Binding-site contacts:
Ligand atom O2 contacts residue HIS173 of chain 2.B at 2.6 Å (h-bond).
Ligand atom C1 contacts residue URR1 of chain 2.E at 0.2 Å.
Ligand atom N3 contacts residue URR1 of chain 2.E at 0.3 Å (h-bond).
Ligand atom C19 contacts residue URR1 of chain 2.E at 0.3 Å.
Ligand atom C7 contacts residue URR1 of chain 2.E at 0.3 Å.
Ligand atom O2 contacts residue URR1 of chain 2.E at 0.1 Å (h-bond).
Ligand atom O3 contacts residue URR1 of chain 2.E at 1.3 Å.
Ligand atom C8 contacts residue CYS155 of chain 2.B at 2.7 Å (hydrophobic).
Ligand atom C15 contacts residue URR1 of chain 2.E at 0.4 Å.
Ligand atom C13 contacts residue URR1 of chain 2.E at 0.2 Å.
Ligand atom C17 contacts residue URR1 of chain 2.E at 0.3 Å.
Ligand atom C18 contacts residue URR1 of chain 2.E at 0.1 Å.
Ligand atom O1 contacts residue URR1 of chain 2.E at 0.2 Å (h-bond).
Ligand atom C22 contacts residue URR1 of chain 2.E at 0.4 Å.
Ligand atom C21 contacts residue URR1 of chain 2.E at 0.4 Å.
Ligand atom C23 contacts residue URR1 of chain 2.E at 0.3 Å.
Ligand atom C6 contacts residue URR1 of chain 2.E at 0.1 Å.
Ligand atom C5 contacts residue URR1 of chain 2.E at 0.3 Å.
Ligand atom C3 contacts residue URR1 of chain 2.E at 0.2 Å.
Ligand atom O3 contacts residue CYS155 of chain 2.B at 2.6 Å (h-bond).
Ligand atom C10 contacts residue URR1 of chain 2.E at 0.1 Å.
Ligand atom C4 contacts residue URR1 of chain 2.E at 0.2 Å.
Ligand atom O6 contacts residue URR1 of chain 2.E at 0.3 Å (h-bond).
Ligand atom N1 contacts residue GLN199 of chain 2.B at 2.8 Å (h-bond).
Ligand atom C20 contacts residue URR1 of chain 2.E at 0.3 Å.
Ligand atom C24 contacts residue URR1 of chain 2.E at 0.3 Å.
Ligand atom N1 contacts residue URR1 of chain 2.E at 0.2 Å (h-bond).
Ligand atom C14 contacts residue CYS155 of chain 2.B at 1.8 Å (hydrophobic).
Ligand atom N3 contacts residue GLU176 of chain 2.B at 3.0 Å (salt-bridge).
Ligand atom O5 contacts residue URR1 of chain 2.E at 0.4 Å (h-bond).
Ligand atom C9 contacts residue URR1 of chain 2.E at 0.1 Å.
Ligand atom O4 contacts residue URR1 of chain 2.E at 0.8 Å (h-bond).
Ligand atom C16 contacts residue URR1 of chain 2.E at 0.2 Å.
Ligand atom C14 contacts residue URR1 of chain 2.E at 0.1 Å.
Ligand atom C11 contacts residue URR1 of chain 2.E at 0.1 Å.
Ligand atom C2 contacts residue URR1 of chain 2.E at 0.2 Å.
Ligand atom C8 contacts residue URR1 of chain 2.E at 0.1 Å.
Ligand atom N2 contacts residue URR1 of chain 2.E at 0.1 Å (h-bond).
Ligand atom C12 contacts residue URR1 of chain 2.E at 0.2 Å.
Ligand atom S1 contacts residue URR1 of chain 2.E at 0.3 Å (h-bond).

This small molecule binds to this protein.
Small molecule (SMILES): CC(C)C[C@H](NC(=O)OCC(C)(C)S(=O)c1ccccc1)C(=O)N[C@@H](C[C@@H]1CCNC1=O)[C@H](O)S(=O)(=O)O

Sequence of chain 2.B:
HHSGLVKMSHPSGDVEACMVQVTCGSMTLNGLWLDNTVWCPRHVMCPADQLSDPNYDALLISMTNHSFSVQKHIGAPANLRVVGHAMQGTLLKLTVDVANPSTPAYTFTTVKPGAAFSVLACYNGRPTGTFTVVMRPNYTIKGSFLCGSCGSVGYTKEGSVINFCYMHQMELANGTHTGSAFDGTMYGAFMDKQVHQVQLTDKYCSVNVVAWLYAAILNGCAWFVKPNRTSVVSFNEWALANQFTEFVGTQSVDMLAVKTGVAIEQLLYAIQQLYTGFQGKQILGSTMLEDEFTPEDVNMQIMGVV